Binding-site contacts:
Ligand atom C4A contacts residue VAL176 of chain 17.A at 3.7 Å (hydrophobic).
Ligand atom CL1 contacts residue LEU25 of chain 17.C at 3.5 Å.
Ligand atom C5B contacts residue TYR152 of chain 17.A at 3.8 Å (hydrophobic).
Ligand atom C5 contacts residue LEU106 of chain 17.A at 3.5 Å (hydrophobic).
Ligand atom CL2 contacts residue MET224 of chain 17.A at 2.9 Å.
Ligand atom O1A contacts residue ALA150 of chain 17.A at 3.8 Å.
Ligand atom N3A contacts residue ALA24 of chain 17.C at 3.6 Å.
Ligand atom C5A contacts residue ALA150 of chain 17.A at 3.2 Å (hydrophobic).
Ligand atom C2B contacts residue MET224 of chain 17.A at 3.6 Å (hydrophobic).
Ligand atom C3 contacts residue LEU106 of chain 17.A at 3.4 Å (hydrophobic).
Ligand atom CL2 contacts residue ILE104 of chain 17.A at 3.1 Å.
Ligand atom C3C contacts residue ILE104 of chain 17.A at 3.6 Å (hydrophobic).
Ligand atom C4B contacts residue PHE186 of chain 17.A at 3.4 Å (hydrophobic).
Ligand atom C4A contacts residue PRO174 of chain 17.A at 3.3 Å (hydrophobic).
Ligand atom O1A contacts residue PHE186 of chain 17.A at 2.9 Å.
Ligand atom O1D contacts residue SER107 of chain 17.A at 3.2 Å.
Ligand atom C31 contacts residue ASN219 of chain 17.A at 3.8 Å.
Ligand atom C3B contacts residue MET224 of chain 17.A at 3.4 Å (hydrophobic).
Ligand atom C1B contacts residue VAL188 of chain 17.A at 3.8 Å (hydrophobic).
Ligand atom C4C contacts residue TYR128 of chain 17.A at 3.5 Å (hydrophobic).
Ligand atom C3B contacts residue PHE186 of chain 17.A at 3.7 Å (hydrophobic).
Ligand atom C5A contacts residue VAL176 of chain 17.A at 3.2 Å (hydrophobic).
Ligand atom C5C contacts residue VAL188 of chain 17.A at 2.9 Å (hydrophobic).
Ligand atom O1 contacts residue MET221 of chain 17.A at 3.1 Å (h-bond).
Ligand atom C3D contacts residue LEU116 of chain 17.A at 3.6 Å (hydrophobic).
Ligand atom C6B contacts residue VAL188 of chain 17.A at 3.8 Å (hydrophobic).
Ligand atom N2 contacts residue MET221 of chain 17.A at 3.5 Å (h-bond).
Ligand atom CL1 contacts residue VAL188 of chain 17.A at 3.5 Å.
Ligand atom C4 contacts residue LEU106 of chain 17.A at 2.5 Å (hydrophobic).
Ligand atom N2 contacts residue ASN219 of chain 17.A at 3.4 Å (h-bond).
Ligand atom C1B contacts residue TYR152 of chain 17.A at 3.8 Å (hydrophobic).
Ligand atom C5A contacts residue PHE186 of chain 17.A at 3.5 Å (hydrophobic).
Ligand atom O1B contacts residue TYR152 of chain 17.A at 3.8 Å.
Ligand atom C31 contacts residue LEU106 of chain 17.A at 3.8 Å (hydrophobic).
Ligand atom C2D contacts residue SER107 of chain 17.A at 3.8 Å.
Ligand atom C2A contacts residue PHE186 of chain 17.A at 3.3 Å (hydrophobic).
Ligand atom C4A contacts residue SER175 of chain 17.A at 3.8 Å.
Ligand atom C6B contacts residue TYR152 of chain 17.A at 3.8 Å (hydrophobic).
Ligand atom C1C contacts residue TYR128 of chain 17.A at 3.5 Å (hydrophobic).
Ligand atom N3A contacts residue PRO174 of chain 17.A at 3.6 Å (h-bond).

Sequence of chain 18.C:
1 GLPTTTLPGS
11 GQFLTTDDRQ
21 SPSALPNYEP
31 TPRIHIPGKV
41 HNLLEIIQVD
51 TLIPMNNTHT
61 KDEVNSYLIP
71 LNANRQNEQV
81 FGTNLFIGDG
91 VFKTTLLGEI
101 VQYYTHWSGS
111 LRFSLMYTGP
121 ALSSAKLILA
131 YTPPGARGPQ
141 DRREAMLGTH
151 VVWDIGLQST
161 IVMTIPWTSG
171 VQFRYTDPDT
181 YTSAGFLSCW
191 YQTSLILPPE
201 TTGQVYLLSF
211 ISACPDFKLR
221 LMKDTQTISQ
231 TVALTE

The protein below binds the small molecule below.
Small molecule (SMILES): OCCOCOCc1cc(CCCCCOc2c(Cl)cc(C3=NCCO3)cc2Cl)on1

Sequence of chain 17.A:
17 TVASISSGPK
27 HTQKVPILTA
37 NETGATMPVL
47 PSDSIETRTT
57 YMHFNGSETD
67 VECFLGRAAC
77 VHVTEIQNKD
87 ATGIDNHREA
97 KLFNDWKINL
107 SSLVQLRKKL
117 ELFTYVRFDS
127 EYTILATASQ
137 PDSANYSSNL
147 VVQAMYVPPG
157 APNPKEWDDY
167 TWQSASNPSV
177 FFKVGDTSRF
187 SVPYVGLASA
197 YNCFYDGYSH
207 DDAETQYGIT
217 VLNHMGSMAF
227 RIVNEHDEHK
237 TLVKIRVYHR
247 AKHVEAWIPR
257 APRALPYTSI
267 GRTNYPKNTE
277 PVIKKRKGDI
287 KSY

Sequence of chain 17.C:
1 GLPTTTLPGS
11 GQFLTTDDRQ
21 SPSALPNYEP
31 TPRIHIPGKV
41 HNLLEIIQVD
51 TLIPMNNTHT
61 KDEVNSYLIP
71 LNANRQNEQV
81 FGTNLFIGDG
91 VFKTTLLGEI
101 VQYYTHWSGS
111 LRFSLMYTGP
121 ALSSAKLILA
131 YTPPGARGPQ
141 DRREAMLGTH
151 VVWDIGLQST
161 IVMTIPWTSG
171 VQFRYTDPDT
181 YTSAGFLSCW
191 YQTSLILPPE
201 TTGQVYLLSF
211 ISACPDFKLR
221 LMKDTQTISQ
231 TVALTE